Binding-site contacts:
Ligand atom CB contacts residue VAL4 of chain 9.E at 4.5 Å (hydrophobic).
Ligand atom C contacts residue VAL4 of chain 9.E at 4.0 Å (hydrophobic).
Ligand atom O contacts residue ALA2 of chain 9.E at 3.9 Å.
Ligand atom CB contacts residue GLN3 of chain 9.E at 3.4 Å.
Ligand atom CG2 contacts residue ALA2 of chain 9.E at 4.0 Å (hydrophobic).
Ligand atom O contacts residue VAL4 of chain 9.E at 2.9 Å (h-bond).
Ligand atom CG1 contacts residue GLN3 of chain 9.E at 4.1 Å.
Ligand atom CG2 contacts residue VAL4 of chain 9.E at 3.8 Å (hydrophobic).
Ligand atom OE1 contacts residue ASN25 of chain 9.E at 4.4 Å.
Ligand atom O contacts residue SER5 of chain 9.E at 3.8 Å.
Ligand atom C contacts residue ALA2 of chain 9.E at 4.3 Å (hydrophobic).
Ligand atom CG2 contacts residue SER5 of chain 9.E at 3.7 Å.
Ligand atom C contacts residue VAL4 of chain 9.E at 4.2 Å (hydrophobic).
Ligand atom CB contacts residue VAL4 of chain 9.E at 4.3 Å (hydrophobic).
Ligand atom CA contacts residue ALA2 of chain 9.E at 3.5 Å (hydrophobic).
Ligand atom O contacts residue VAL4 of chain 9.E at 3.8 Å.
Ligand atom CD contacts residue VAL4 of chain 9.E at 3.8 Å (hydrophobic).
Ligand atom CB contacts residue GLN3 of chain 9.E at 4.4 Å.
Ligand atom CG2 contacts residue GLN3 of chain 9.E at 3.4 Å.
Ligand atom OG contacts residue GLN3 of chain 9.E at 3.3 Å (h-bond).
Ligand atom C contacts residue VAL4 of chain 9.E at 3.6 Å (hydrophobic).
Ligand atom O contacts residue SER6 of chain 9.E at 4.1 Å.
Ligand atom CA contacts residue ALA2 of chain 9.E at 4.0 Å (hydrophobic).
Ligand atom CA contacts residue VAL4 of chain 9.E at 4.0 Å (hydrophobic).
Ligand atom OE2 contacts residue VAL4 of chain 9.E at 3.6 Å.
Ligand atom C contacts residue ALA2 of chain 9.E at 3.7 Å (hydrophobic).
Ligand atom N contacts residue VAL4 of chain 9.E at 3.0 Å (h-bond).
Ligand atom CA contacts residue GLN3 of chain 9.E at 4.2 Å.
Ligand atom CA contacts residue VAL4 of chain 9.E at 3.5 Å (hydrophobic).
Ligand atom C contacts residue GLN3 of chain 9.E at 3.9 Å.
Ligand atom OE1 contacts residue VAL4 of chain 9.E at 3.5 Å.
Ligand atom CB contacts residue ALA2 of chain 9.E at 3.4 Å (hydrophobic).
Ligand atom O contacts residue GLN3 of chain 9.E at 3.1 Å (h-bond).
Ligand atom N contacts residue ALA2 of chain 9.E at 3.0 Å (h-bond).
Ligand atom CB contacts residue ALA2 of chain 9.E at 4.3 Å (hydrophobic).

This small molecule binds to this protein.
Small molecule (SMILES): CC[C@H](C)[C@H](N)C(=O)N[C@@H](CO)C(=O)N[C@@H](CCC(=O)O)C(=O)N[C@H](C=O)C(C)C

Sequence of chain 9.E:
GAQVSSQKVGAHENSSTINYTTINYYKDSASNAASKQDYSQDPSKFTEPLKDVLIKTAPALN